Sequence of chain 1.B:
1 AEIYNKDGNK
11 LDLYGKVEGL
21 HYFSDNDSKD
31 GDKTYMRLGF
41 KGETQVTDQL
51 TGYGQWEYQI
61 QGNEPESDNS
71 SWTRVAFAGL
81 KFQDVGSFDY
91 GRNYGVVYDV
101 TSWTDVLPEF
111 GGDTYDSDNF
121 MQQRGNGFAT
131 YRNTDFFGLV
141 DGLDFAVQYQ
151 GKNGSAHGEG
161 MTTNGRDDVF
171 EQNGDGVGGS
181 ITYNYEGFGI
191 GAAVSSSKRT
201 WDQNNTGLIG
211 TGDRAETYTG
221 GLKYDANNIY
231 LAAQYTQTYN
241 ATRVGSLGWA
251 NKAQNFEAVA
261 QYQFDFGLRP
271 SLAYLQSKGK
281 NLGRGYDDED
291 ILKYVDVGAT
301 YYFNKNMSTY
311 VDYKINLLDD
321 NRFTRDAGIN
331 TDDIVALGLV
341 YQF

Binding-site contacts:
Ligand atom NAH contacts residue ARG37 of chain 1.B at 3.5 Å (salt-bridge).
Ligand atom OAE contacts residue ARG74 of chain 1.B at 4.3 Å.
Ligand atom CAF contacts residue ARG74 of chain 1.B at 3.6 Å.
Ligand atom CAA contacts residue GLN123 of chain 1.B at 3.6 Å.
Ligand atom OAD contacts residue LYS16 of chain 1.B at 2.8 Å (salt-bridge).
Ligand atom OAE contacts residue ARG37 of chain 1.B at 2.8 Å (salt-bridge).
Ligand atom NAH contacts residue ARG74 of chain 1.B at 3.2 Å (salt-bridge).
Ligand atom NAH contacts residue ARG124 of chain 1.B at 4.0 Å.
Ligand atom OAD contacts residue TYR35 of chain 1.B at 3.3 Å (h-bond).
Ligand atom CAA contacts residue ARG124 of chain 1.B at 3.4 Å.
Ligand atom OAD contacts residue ARG37 of chain 1.B at 3.0 Å (salt-bridge).
Ligand atom CAG contacts residue ARG37 of chain 1.B at 3.3 Å.
Ligand atom OAE contacts residue LYS16 of chain 1.B at 4.4 Å.
Ligand atom CAB contacts residue ARG74 of chain 1.B at 4.2 Å.
Ligand atom SAI contacts residue LYS16 of chain 1.B at 4.2 Å.
Ligand atom CAA contacts residue ARG74 of chain 1.B at 3.8 Å.
Ligand atom SAI contacts residue ARG37 of chain 1.B at 3.2 Å (salt-bridge).
Ligand atom CAB contacts residue ARG37 of chain 1.B at 3.8 Å.
Ligand atom CAF contacts residue ARG37 of chain 1.B at 3.3 Å.

This small molecule binds to this protein.
Small molecule (SMILES): CN(C)CCS(=O)(=O)O